Binding-site contacts:
Ligand atom O9 contacts residue SER62 of chain 1.A at 2.3 Å (h-bond).
Ligand atom C3 contacts residue TYR159 of chain 1.A at 4.2 Å (hydrophobic).
Ligand atom O8 contacts residue THR299 of chain 1.A at 2.5 Å (h-bond).
Ligand atom O9 contacts residue TYR159 of chain 1.A at 3.4 Å (h-bond).
Ligand atom C6 contacts residue TYR159 of chain 1.A at 4.1 Å (hydrophobic).
Ligand atom P1 contacts residue SER62 of chain 1.A at 1.7 Å.
Ligand atom C7 contacts residue SER62 of chain 1.A at 4.1 Å.
Ligand atom O13 contacts residue SER62 of chain 1.A at 2.6 Å (h-bond).
Ligand atom C5 contacts residue SER62 of chain 1.A at 3.6 Å.
Ligand atom O11 contacts residue VAL302 of chain 1.A at 3.7 Å.
Ligand atom P1 contacts residue THR301 of chain 1.A at 3.8 Å.
Ligand atom C7 contacts residue TYR159 of chain 1.A at 3.6 Å (hydrophobic).
Ligand atom O12 contacts residue HIS298 of chain 1.A at 3.5 Å.
Ligand atom C6 contacts residue THR301 of chain 1.A at 3.3 Å.
Ligand atom O11 contacts residue THR301 of chain 1.A at 2.7 Å (h-bond).
Ligand atom C1 contacts residue THR301 of chain 1.A at 3.8 Å.
Ligand atom P1 contacts residue TYR159 of chain 1.A at 4.2 Å.
Ligand atom O13 contacts residue ASN161 of chain 1.A at 4.0 Å.
Ligand atom O13 contacts residue THR301 of chain 1.A at 4.1 Å.
Ligand atom O11 contacts residue GLY61 of chain 1.A at 3.6 Å.
Ligand atom O8 contacts residue ARG285 of chain 1.A at 3.7 Å.
Ligand atom C5 contacts residue TYR159 of chain 1.A at 3.8 Å (hydrophobic).
Ligand atom O12 contacts residue SER62 of chain 1.A at 3.3 Å.
Ligand atom O11 contacts residue GLY300 of chain 1.A at 3.4 Å.
Ligand atom O13 contacts residue TRP233 of chain 1.A at 4.2 Å.
Ligand atom O12 contacts residue THR299 of chain 1.A at 3.3 Å (h-bond).
Ligand atom C7 contacts residue ARG285 of chain 1.A at 3.3 Å.
Ligand atom C2 contacts residue THR301 of chain 1.A at 4.3 Å.
Ligand atom C4 contacts residue ARG285 of chain 1.A at 4.0 Å.
Ligand atom P1 contacts residue LYS65 of chain 1.A at 4.2 Å.
Ligand atom C7 contacts residue THR299 of chain 1.A at 3.3 Å.
Ligand atom O12 contacts residue TYR159 of chain 1.A at 2.7 Å (h-bond).
Ligand atom C5 contacts residue THR301 of chain 1.A at 3.3 Å.
Ligand atom O9 contacts residue THR301 of chain 1.A at 3.5 Å (h-bond).
Ligand atom O8 contacts residue THR301 of chain 1.A at 3.9 Å.
Ligand atom O12 contacts residue ARG285 of chain 1.A at 2.9 Å (salt-bridge).
Ligand atom O11 contacts residue SER62 of chain 1.A at 2.6 Å (h-bond).
Ligand atom O8 contacts residue GLY300 of chain 1.A at 4.0 Å.
Ligand atom C4 contacts residue THR301 of chain 1.A at 3.9 Å.
Ligand atom C4 contacts residue TYR159 of chain 1.A at 3.8 Å (hydrophobic).

This small molecule binds to this protein.
Small molecule (SMILES): O=C([O-])c1ccccc1O[PH](=O)[O-]

Sequence of chain 1.A:
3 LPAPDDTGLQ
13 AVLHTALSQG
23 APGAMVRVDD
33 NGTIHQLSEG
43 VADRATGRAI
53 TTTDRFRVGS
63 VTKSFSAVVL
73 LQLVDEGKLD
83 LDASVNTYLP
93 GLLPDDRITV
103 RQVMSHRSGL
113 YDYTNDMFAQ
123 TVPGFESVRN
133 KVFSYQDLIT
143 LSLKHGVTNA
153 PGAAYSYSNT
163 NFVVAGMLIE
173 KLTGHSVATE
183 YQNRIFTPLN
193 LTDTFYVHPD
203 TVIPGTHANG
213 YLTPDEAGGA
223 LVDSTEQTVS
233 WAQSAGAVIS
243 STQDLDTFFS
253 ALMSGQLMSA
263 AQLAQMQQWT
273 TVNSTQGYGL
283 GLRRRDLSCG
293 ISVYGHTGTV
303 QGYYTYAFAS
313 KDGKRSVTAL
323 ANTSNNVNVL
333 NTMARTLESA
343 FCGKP